Sequence of chain 1.A:
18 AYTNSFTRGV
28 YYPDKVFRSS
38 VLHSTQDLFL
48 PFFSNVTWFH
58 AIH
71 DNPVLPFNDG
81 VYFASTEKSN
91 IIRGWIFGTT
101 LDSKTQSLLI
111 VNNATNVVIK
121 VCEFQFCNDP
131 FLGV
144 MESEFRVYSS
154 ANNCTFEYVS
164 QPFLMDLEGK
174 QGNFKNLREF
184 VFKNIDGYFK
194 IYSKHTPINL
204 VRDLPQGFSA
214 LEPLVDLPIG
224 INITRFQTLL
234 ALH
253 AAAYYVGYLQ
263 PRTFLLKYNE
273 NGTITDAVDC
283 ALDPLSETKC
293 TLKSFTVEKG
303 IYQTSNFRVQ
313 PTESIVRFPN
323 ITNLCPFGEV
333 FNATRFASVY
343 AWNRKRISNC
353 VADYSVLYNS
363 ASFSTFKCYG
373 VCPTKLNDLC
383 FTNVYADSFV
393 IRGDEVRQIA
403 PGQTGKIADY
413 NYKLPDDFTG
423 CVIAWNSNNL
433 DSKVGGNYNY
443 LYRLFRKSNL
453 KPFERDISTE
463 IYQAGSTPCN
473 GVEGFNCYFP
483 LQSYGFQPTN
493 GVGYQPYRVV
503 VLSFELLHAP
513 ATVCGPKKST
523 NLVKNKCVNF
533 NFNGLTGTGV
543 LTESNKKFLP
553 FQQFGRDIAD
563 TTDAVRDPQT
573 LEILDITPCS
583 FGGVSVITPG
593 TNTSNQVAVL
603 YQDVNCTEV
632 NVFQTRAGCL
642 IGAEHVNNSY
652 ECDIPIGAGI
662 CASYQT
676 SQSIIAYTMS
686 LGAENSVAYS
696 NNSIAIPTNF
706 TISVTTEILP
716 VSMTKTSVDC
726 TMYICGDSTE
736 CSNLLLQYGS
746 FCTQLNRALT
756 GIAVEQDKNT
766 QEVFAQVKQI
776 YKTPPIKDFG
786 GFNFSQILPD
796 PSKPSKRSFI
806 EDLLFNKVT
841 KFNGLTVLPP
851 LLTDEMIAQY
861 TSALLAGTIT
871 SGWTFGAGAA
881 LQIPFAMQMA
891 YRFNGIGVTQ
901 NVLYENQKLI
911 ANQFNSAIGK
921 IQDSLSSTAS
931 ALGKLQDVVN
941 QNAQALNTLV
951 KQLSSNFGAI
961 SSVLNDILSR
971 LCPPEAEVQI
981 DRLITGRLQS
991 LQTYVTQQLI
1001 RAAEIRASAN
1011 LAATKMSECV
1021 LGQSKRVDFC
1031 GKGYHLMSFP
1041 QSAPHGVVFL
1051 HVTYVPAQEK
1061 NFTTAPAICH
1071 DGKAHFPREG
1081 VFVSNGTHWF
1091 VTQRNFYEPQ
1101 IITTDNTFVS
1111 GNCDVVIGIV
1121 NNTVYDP

A protein and the small-molecule ligand that binds it are described below.
Small molecule (SMILES): CC(=O)N[C@@H]1[C@@H](O)[C@H](O)[C@@H](CO)O[C@H]1O

Binding-site contacts:
Ligand atom C7 contacts residue ASN696 of chain 1.A at 3.0 Å.
Ligand atom O7 contacts residue ASN696 of chain 1.A at 2.9 Å (h-bond).
Ligand atom C8 contacts residue ASN696 of chain 1.A at 4.2 Å.
Ligand atom O7 contacts residue ILE1117 of chain 1.A at 4.4 Å.
Ligand atom C2 contacts residue ASN696 of chain 1.A at 2.4 Å.
Ligand atom N2 contacts residue ASN696 of chain 1.A at 2.8 Å (h-bond).
Ligand atom O5 contacts residue ASN696 of chain 1.A at 2.4 Å (h-bond).
Ligand atom C5 contacts residue ASN696 of chain 1.A at 3.7 Å.
Ligand atom C8 contacts residue GLY1118 of chain 1.A at 3.4 Å.
Ligand atom C4 contacts residue ASN696 of chain 1.A at 4.2 Å.
Ligand atom C3 contacts residue ASN696 of chain 1.A at 3.7 Å.
Ligand atom C1 contacts residue ASN696 of chain 1.A at 1.4 Å.